Sequence of chain 1.A:
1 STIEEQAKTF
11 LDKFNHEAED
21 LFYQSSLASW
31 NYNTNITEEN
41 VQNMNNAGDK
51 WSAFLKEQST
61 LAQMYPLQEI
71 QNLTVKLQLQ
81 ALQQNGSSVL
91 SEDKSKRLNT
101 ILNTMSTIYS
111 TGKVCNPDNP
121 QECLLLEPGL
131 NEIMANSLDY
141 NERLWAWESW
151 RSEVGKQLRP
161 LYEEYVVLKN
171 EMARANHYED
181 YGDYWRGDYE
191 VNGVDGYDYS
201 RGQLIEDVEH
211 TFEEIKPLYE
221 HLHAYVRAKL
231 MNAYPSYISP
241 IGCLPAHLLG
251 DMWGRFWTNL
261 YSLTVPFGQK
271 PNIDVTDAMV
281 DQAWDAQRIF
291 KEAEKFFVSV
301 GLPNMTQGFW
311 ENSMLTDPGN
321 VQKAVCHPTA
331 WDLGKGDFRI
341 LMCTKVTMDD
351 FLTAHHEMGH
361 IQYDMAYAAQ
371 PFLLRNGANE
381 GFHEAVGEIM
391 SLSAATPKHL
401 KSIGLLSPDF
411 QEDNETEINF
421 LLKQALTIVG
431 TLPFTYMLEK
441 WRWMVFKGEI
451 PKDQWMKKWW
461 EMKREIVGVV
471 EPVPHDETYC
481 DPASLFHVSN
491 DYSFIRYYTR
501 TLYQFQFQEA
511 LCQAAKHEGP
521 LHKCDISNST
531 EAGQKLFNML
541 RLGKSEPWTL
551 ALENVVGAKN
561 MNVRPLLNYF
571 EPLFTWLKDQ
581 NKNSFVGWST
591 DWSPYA

Binding-site contacts:
Ligand atom C7 contacts residue ASN304 of chain 1.A at 3.6 Å.
Ligand atom C5 contacts residue ASN304 of chain 1.A at 3.7 Å.
Ligand atom C4 contacts residue ASN304 of chain 1.A at 4.3 Å.
Ligand atom O5 contacts residue ASN304 of chain 1.A at 2.5 Å (h-bond).
Ligand atom C1 contacts residue ASN304 of chain 1.A at 1.5 Å.
Ligand atom C3 contacts residue ASN304 of chain 1.A at 3.8 Å.
Ligand atom O7 contacts residue ASN304 of chain 1.A at 3.9 Å.
Ligand atom C8 contacts residue VAL298 of chain 1.A at 3.8 Å (hydrophobic).
Ligand atom N2 contacts residue ASN304 of chain 1.A at 2.9 Å (h-bond).
Ligand atom C2 contacts residue ASN304 of chain 1.A at 2.5 Å.

This protein binds this small molecule.
Small molecule (SMILES): CC(=O)N[C@@H]1[C@@H](O)[C@H](O)[C@@H](CO)O[C@H]1O